Binding-site contacts:
Ligand atom O1A contacts residue GLY42 of chain 1.B at 3.3 Å (h-bond).
Ligand atom O3G contacts residue MG1 of chain 1.M at 2.0 Å.
Ligand atom S1G contacts residue VAL19 of chain 1.B at 3.4 Å.
Ligand atom O3A contacts residue ALA20 of chain 1.B at 3.5 Å.
Ligand atom PB contacts residue LYS23 of chain 1.B at 3.5 Å.
Ligand atom O3B contacts residue MG1 of chain 1.M at 3.5 Å.
Ligand atom N7 contacts residue ALA204 of chain 1.B at 3.5 Å.
Ligand atom O6 contacts residue ASN135 of chain 1.B at 3.3 Å (h-bond).
Ligand atom O2G contacts residue LYS23 of chain 1.B at 2.6 Å (salt-bridge).
Ligand atom O3B contacts residue ALA20 of chain 1.B at 3.0 Å (h-bond).
Ligand atom O6 contacts residue LYS136 of chain 1.B at 3.3 Å.
Ligand atom N1 contacts residue ASP138 of chain 1.B at 2.7 Å (salt-bridge).
Ligand atom O2' contacts residue HIS205 of chain 1.B at 2.9 Å (h-bond).
Ligand atom C8 contacts residue GLY22 of chain 1.B at 3.5 Å.
Ligand atom O6 contacts residue SER203 of chain 1.B at 3.5 Å (h-bond).
Ligand atom C6 contacts residue ASP138 of chain 1.B at 3.5 Å.
Ligand atom O6 contacts residue ASP138 of chain 1.B at 3.4 Å (salt-bridge).
Ligand atom O3G contacts residue THR44 of chain 1.B at 2.9 Å (h-bond).
Ligand atom PB contacts residue MG1 of chain 1.M at 3.3 Å.
Ligand atom O2A contacts residue LYS25 of chain 1.B at 2.9 Å (salt-bridge).
Ligand atom O1B contacts residue LYS23 of chain 1.B at 2.8 Å (salt-bridge).
Ligand atom O2B contacts residue MG1 of chain 1.M at 2.0 Å.
Ligand atom N7 contacts residue ASN135 of chain 1.B at 3.1 Å (h-bond).
Ligand atom O2G contacts residue GLY84 of chain 1.B at 2.6 Å (h-bond).
Ligand atom O4' contacts residue LYS136 of chain 1.B at 3.2 Å (salt-bridge).
Ligand atom O6 contacts residue ALA204 of chain 1.B at 2.8 Å (h-bond).
Ligand atom O2B contacts residue THR24 of chain 1.B at 2.9 Å (h-bond).
Ligand atom N2 contacts residue ASP138 of chain 1.B at 2.9 Å (salt-bridge).
Ligand atom O1B contacts residue GLY22 of chain 1.B at 3.0 Å (h-bond).
Ligand atom C4 contacts residue HIS205 of chain 1.B at 3.1 Å.
Ligand atom C2 contacts residue HIS205 of chain 1.B at 3.3 Å.
Ligand atom O1A contacts residue GLN36 of chain 1.B at 3.0 Å (h-bond).
Ligand atom O3A contacts residue GLY22 of chain 1.B at 3.0 Å (h-bond).
Ligand atom N3 contacts residue HIS205 of chain 1.B at 3.1 Å.
Ligand atom PG contacts residue MG1 of chain 1.M at 3.3 Å.
Ligand atom O2A contacts residue THR24 of chain 1.B at 3.5 Å (h-bond).
Ligand atom N9 contacts residue HIS205 of chain 1.B at 3.5 Å (h-bond).
Ligand atom N2 contacts residue HIS205 of chain 1.B at 3.3 Å (h-bond).
Ligand atom O1B contacts residue THR21 of chain 1.B at 3.2 Å (h-bond).
Ligand atom O2A contacts residue GLN36 of chain 1.B at 3.5 Å.

This small molecule binds to this protein.
Small molecule (SMILES): Nc1nc2c(ncn2[C@@H]2O[C@H](CO[P](=O)(O)O[P](=O)(O)OP(O)(O)=S)[C@@H](O)[C@H]2O)c(=O)[nH]1

Sequence of chain 1.B:
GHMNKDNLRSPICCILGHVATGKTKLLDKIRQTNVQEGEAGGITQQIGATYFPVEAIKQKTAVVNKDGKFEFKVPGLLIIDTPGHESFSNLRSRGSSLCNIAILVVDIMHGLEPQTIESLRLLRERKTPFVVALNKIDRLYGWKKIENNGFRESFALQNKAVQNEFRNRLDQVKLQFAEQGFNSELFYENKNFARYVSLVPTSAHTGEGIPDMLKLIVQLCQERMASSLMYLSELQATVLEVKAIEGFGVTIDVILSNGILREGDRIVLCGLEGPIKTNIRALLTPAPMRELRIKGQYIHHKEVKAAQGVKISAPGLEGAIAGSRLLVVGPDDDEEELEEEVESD